This protein binds this small molecule.
Small molecule (SMILES): NCCCC(=O)O

Binding-site contacts:
Ligand atom CD contacts residue HIS180 of chain 2.A at 3.2 Å.
Ligand atom N contacts residue LEU115 of chain 2.A at 3.4 Å.
Ligand atom N contacts residue ASN124 of chain 2.A at 3.9 Å.
Ligand atom C contacts residue HIS180 of chain 2.A at 3.9 Å.
Ligand atom CD contacts residue ALA125 of chain 2.A at 4.5 Å (hydrophobic).
Ligand atom CB contacts residue ASN124 of chain 2.A at 3.4 Å.
Ligand atom O contacts residue GLN137 of chain 2.B at 4.5 Å.
Ligand atom CD contacts residue LEU126 of chain 2.A at 4.2 Å (hydrophobic).
Ligand atom CD contacts residue ASN124 of chain 2.A at 4.3 Å.
Ligand atom CG contacts residue LEU126 of chain 2.A at 3.6 Å (hydrophobic).
Ligand atom N contacts residue SER113 of chain 2.A at 2.6 Å (h-bond).
Ligand atom O contacts residue PHE130 of chain 2.B at 4.0 Å.
Ligand atom C contacts residue LEU126 of chain 2.A at 4.3 Å (hydrophobic).
Ligand atom CB contacts residue HIS180 of chain 2.A at 4.3 Å.
Ligand atom CG contacts residue ASN124 of chain 2.A at 4.2 Å.
Ligand atom O contacts residue HIS180 of chain 2.A at 3.7 Å.
Ligand atom O contacts residue TRP88 of chain 2.A at 4.1 Å.
Ligand atom CD contacts residue VAL179 of chain 2.A at 3.9 Å (hydrophobic).
Ligand atom CB contacts residue ALA125 of chain 2.A at 3.5 Å (hydrophobic).
Ligand atom N contacts residue HIS180 of chain 2.A at 2.8 Å (h-bond).
Ligand atom C contacts residue ASP139 of chain 2.B at 3.2 Å.
Ligand atom OXT contacts residue VAL179 of chain 2.A at 3.5 Å.
Ligand atom CG contacts residue ALA125 of chain 2.A at 3.3 Å (hydrophobic).
Ligand atom OXT contacts residue PRO178 of chain 2.A at 4.1 Å.
Ligand atom OXT contacts residue ASP139 of chain 2.B at 3.6 Å.
Ligand atom CB contacts residue LEU126 of chain 2.A at 3.7 Å (hydrophobic).
Ligand atom OXT contacts residue LEU126 of chain 2.A at 4.0 Å.
Ligand atom OXT contacts residue HIS180 of chain 2.A at 3.0 Å (h-bond).
Ligand atom N contacts residue LYS114 of chain 2.A at 3.8 Å.
Ligand atom CB contacts residue SER113 of chain 2.A at 3.9 Å.
Ligand atom O contacts residue ASP139 of chain 2.B at 2.5 Å (salt-bridge).
Ligand atom CD contacts residue SER113 of chain 2.A at 3.2 Å.
Ligand atom CG contacts residue ASP139 of chain 2.B at 4.2 Å.

Sequence of chain 2.B:
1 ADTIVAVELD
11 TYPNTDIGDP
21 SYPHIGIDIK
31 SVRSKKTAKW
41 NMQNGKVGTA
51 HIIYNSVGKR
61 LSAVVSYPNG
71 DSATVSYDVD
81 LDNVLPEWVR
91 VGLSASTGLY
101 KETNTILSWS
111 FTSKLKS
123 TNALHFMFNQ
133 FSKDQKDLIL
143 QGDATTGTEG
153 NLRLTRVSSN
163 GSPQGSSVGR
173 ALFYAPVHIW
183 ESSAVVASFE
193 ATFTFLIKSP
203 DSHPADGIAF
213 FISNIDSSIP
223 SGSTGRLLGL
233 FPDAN

Sequence of chain 2.A:
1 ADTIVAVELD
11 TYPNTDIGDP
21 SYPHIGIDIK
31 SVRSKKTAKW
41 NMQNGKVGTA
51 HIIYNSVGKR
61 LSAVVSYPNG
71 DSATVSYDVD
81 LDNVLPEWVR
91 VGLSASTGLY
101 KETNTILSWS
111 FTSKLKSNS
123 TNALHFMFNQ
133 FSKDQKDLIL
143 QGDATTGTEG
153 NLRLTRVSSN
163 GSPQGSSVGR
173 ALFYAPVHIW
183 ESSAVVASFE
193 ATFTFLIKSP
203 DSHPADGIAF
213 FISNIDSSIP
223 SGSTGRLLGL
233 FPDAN